This protein binds this small molecule.
Small molecule (SMILES): OC[C@H]1O[C@H](OC[C@H]2O[C@@H](O[C@H]3[C@H](O)[C@H](O)[C@H](O[C@H]4[C@H](O)[C@H](O)[C@H](O)O[C@@H]4CO)O[C@@H]3CO)[C@@H](O)[C@@H](O)[C@@H]2O[C@@H]2O[C@H](CO)[C@@H](O)[C@H](O)[C@@H]2O)[C@H](O)[C@@H](O)[C@H]1O

Sequence of chain 1.A:
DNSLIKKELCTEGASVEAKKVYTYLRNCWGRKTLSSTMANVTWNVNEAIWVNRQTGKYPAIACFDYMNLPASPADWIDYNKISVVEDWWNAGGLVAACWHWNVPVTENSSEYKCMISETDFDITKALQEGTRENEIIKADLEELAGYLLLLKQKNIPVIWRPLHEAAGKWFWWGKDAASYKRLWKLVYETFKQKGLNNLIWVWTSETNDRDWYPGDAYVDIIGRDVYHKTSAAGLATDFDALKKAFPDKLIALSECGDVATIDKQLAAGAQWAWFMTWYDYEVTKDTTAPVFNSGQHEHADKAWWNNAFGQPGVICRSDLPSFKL

Binding-site contacts:
Ligand atom C5 contacts residue TYR315 of chain 1.A at 3.7 Å (hydrophobic).
Ligand atom O2 contacts residue VAL77 of chain 1.A at 3.9 Å.
Ligand atom O4 contacts residue VAL77 of chain 1.A at 3.6 Å.
Ligand atom C2 contacts residue TRP112 of chain 1.A at 3.8 Å (hydrophobic).
Ligand atom C6 contacts residue TYR317 of chain 1.A at 3.9 Å (hydrophobic).
Ligand atom O1 contacts residue TRP314 of chain 1.A at 3.4 Å (h-bond).
Ligand atom O3 contacts residue TYR148 of chain 1.A at 2.6 Å (h-bond).
Ligand atom C6 contacts residue HIS136 of chain 1.A at 3.7 Å.
Ligand atom O2 contacts residue LYS149 of chain 1.A at 2.9 Å (salt-bridge).
Ligand atom O3 contacts residue ASN138 of chain 1.A at 3.2 Å (h-bond).
Ligand atom O6 contacts residue TYR315 of chain 1.A at 2.8 Å (h-bond).
Ligand atom C2 contacts residue TRP314 of chain 1.A at 4.0 Å (hydrophobic).
Ligand atom O4 contacts residue TYR148 of chain 1.A at 2.9 Å (h-bond).
Ligand atom C2 contacts residue TYR317 of chain 1.A at 3.8 Å (hydrophobic).
Ligand atom O5 contacts residue TRP314 of chain 1.A at 3.5 Å.
Ligand atom C3 contacts residue ASN138 of chain 1.A at 3.8 Å.
Ligand atom O2 contacts residue TRP314 of chain 1.A at 3.0 Å (h-bond).
Ligand atom O5 contacts residue TYR315 of chain 1.A at 3.6 Å.
Ligand atom C3 contacts residue TYR148 of chain 1.A at 3.5 Å (hydrophobic).
Ligand atom O3 contacts residue LYS149 of chain 1.A at 3.3 Å (salt-bridge).
Ligand atom C2 contacts residue LYS149 of chain 1.A at 3.5 Å.
Ligand atom C6 contacts residue TRP112 of chain 1.A at 3.7 Å (hydrophobic).
Ligand atom O6 contacts residue TRP314 of chain 1.A at 4.0 Å.
Ligand atom O6 contacts residue ALA107 of chain 1.A at 3.6 Å.
Ligand atom O4 contacts residue TRP112 of chain 1.A at 4.0 Å.
Ligand atom O4 contacts residue TYR315 of chain 1.A at 4.0 Å.
Ligand atom C6 contacts residue MET103 of chain 1.A at 4.0 Å (hydrophobic).
Ligand atom O2 contacts residue TYR315 of chain 1.A at 4.0 Å.
Ligand atom C3 contacts residue TRP112 of chain 1.A at 3.6 Å (hydrophobic).
Ligand atom C3 contacts residue LYS149 of chain 1.A at 4.0 Å.
Ligand atom O3 contacts residue TRP112 of chain 1.A at 3.7 Å.
Ligand atom C4 contacts residue TRP112 of chain 1.A at 4.0 Å (hydrophobic).
Ligand atom C1 contacts residue TRP314 of chain 1.A at 3.9 Å (hydrophobic).
Ligand atom C6 contacts residue TYR315 of chain 1.A at 4.0 Å (hydrophobic).
Ligand atom C1 contacts residue TYR315 of chain 1.A at 3.5 Å (hydrophobic).
Ligand atom O3 contacts residue TYR317 of chain 1.A at 4.0 Å.
Ligand atom C4 contacts residue ASN138 of chain 1.A at 3.8 Å.
Ligand atom C1 contacts residue TRP112 of chain 1.A at 3.8 Å (hydrophobic).
Ligand atom C4 contacts residue TYR148 of chain 1.A at 3.4 Å (hydrophobic).
Ligand atom C4 contacts residue TYR315 of chain 1.A at 3.4 Å (hydrophobic).